This small molecule binds to this protein.
Small molecule (SMILES): O=CCOCCO

Sequence of chain 1.A:
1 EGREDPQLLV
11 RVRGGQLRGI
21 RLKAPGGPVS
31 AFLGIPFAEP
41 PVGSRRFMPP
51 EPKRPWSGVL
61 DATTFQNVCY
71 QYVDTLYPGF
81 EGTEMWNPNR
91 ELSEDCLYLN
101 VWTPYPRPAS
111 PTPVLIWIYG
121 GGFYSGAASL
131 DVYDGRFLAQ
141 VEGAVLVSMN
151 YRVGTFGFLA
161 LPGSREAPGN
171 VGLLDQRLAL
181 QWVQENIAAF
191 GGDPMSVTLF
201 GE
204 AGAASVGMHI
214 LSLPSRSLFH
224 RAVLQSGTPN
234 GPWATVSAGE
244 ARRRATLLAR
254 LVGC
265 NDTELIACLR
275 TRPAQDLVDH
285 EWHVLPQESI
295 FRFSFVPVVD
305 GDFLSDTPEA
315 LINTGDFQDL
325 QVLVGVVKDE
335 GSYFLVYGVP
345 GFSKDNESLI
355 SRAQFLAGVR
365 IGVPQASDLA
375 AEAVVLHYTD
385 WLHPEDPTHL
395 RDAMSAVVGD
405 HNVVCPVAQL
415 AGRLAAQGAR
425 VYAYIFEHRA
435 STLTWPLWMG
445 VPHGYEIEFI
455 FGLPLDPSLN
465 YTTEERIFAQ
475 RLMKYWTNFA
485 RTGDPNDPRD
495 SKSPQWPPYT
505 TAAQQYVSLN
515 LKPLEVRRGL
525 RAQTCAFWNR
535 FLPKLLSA

Binding-site contacts:
Ligand atom C2 contacts residue GLU243 of chain 1.A at 4.0 Å.
Ligand atom C1 contacts residue PRO290 of chain 1.A at 4.2 Å (hydrophobic).
Ligand atom O1 contacts residue GLU243 of chain 1.A at 3.1 Å (salt-bridge).
Ligand atom C1 contacts residue GLU243 of chain 1.A at 3.4 Å.
Ligand atom O1 contacts residue ARG246 of chain 1.A at 3.2 Å (salt-bridge).
Ligand atom O1 contacts residue PRO290 of chain 1.A at 3.9 Å.
Ligand atom C1 contacts residue ARG246 of chain 1.A at 4.3 Å.